The small molecule below binds the protein below.
Small molecule (SMILES): CC(=O)N[C@H]1[C@H](O[C@H]2[C@H](O)[C@@H](NC(C)=O)CO[C@@H]2CO)O[C@H](CO)[C@@H](O)[C@@H]1O

Sequence of chain 10.E:
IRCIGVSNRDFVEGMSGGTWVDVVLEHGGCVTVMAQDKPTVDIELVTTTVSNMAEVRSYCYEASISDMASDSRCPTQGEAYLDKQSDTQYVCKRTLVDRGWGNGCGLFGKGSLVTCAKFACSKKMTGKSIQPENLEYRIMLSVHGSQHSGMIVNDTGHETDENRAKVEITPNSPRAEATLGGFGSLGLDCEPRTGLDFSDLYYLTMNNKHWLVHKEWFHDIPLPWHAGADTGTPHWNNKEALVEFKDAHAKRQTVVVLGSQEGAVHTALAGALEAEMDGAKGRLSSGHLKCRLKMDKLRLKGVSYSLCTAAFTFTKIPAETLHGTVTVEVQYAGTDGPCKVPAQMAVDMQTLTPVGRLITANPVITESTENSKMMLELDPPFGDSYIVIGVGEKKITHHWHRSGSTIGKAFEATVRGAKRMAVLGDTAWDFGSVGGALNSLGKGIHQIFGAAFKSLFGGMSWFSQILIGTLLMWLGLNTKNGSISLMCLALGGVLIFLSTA

Binding-site contacts:
Ligand atom C8 contacts residue ASN154 of chain 10.E at 3.6 Å.
Ligand atom C2 contacts residue ASN154 of chain 10.E at 3.5 Å.
Ligand atom C8 contacts residue THR156 of chain 10.E at 4.0 Å.
Ligand atom N2 contacts residue ASN154 of chain 10.E at 3.8 Å.
Ligand atom C6 contacts residue MET151 of chain 10.E at 4.5 Å (hydrophobic).
Ligand atom N2 contacts residue THR156 of chain 10.E at 3.6 Å (h-bond).
Ligand atom C7 contacts residue ASN154 of chain 10.E at 3.3 Å.
Ligand atom O6 contacts residue MET151 of chain 10.E at 3.4 Å.
Ligand atom C1 contacts residue THR156 of chain 10.E at 3.6 Å.
Ligand atom O5 contacts residue ASN154 of chain 10.E at 4.0 Å.
Ligand atom C7 contacts residue THR156 of chain 10.E at 3.9 Å.
Ligand atom O7 contacts residue ASN154 of chain 10.E at 2.6 Å (h-bond).
Ligand atom C1 contacts residue ASN154 of chain 10.E at 3.4 Å.
Ligand atom C2 contacts residue THR156 of chain 10.E at 4.2 Å.